Sequence of chain 1.A:
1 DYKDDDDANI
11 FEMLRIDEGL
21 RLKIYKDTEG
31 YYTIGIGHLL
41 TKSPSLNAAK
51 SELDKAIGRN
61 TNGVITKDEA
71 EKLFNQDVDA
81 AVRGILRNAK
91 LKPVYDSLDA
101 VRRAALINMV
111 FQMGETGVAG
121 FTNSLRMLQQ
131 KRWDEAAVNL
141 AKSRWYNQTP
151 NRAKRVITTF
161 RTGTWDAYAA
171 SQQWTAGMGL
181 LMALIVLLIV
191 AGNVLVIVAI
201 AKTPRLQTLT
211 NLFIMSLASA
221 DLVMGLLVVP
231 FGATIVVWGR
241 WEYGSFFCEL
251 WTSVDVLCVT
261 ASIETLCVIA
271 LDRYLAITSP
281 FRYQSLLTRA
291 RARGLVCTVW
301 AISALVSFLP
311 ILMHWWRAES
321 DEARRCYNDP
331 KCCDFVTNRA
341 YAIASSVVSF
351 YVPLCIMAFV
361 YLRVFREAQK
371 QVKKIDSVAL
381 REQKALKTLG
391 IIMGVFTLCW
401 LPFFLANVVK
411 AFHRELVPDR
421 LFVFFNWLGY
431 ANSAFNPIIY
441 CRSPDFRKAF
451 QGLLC

This small molecule binds to this protein.
Small molecule (SMILES): CCCCCCC=CCCCCCC(=O)OC[C@@H](O)CO

Binding-site contacts:
Ligand atom C08 contacts residue PHE424 of chain 1.A at 3.8 Å (hydrophobic).
Ligand atom C07 contacts residue TRP427 of chain 1.A at 3.9 Å (hydrophobic).
Ligand atom O19 contacts residue ARG420 of chain 1.A at 4.3 Å.
Ligand atom O19 contacts residue VAL423 of chain 1.A at 4.3 Å.
Ligand atom C09 contacts residue MET178 of chain 1.A at 4.4 Å (hydrophobic).
Ligand atom C13 contacts residue TRP174 of chain 1.A at 4.5 Å (hydrophobic).
Ligand atom C17 contacts residue VAL423 of chain 1.A at 4.2 Å (hydrophobic).
Ligand atom C12 contacts residue PHE424 of chain 1.A at 4.5 Å (hydrophobic).
Ligand atom C14 contacts residue TRP174 of chain 1.A at 3.9 Å (hydrophobic).
Ligand atom O19 contacts residue ASP419 of chain 1.A at 4.1 Å.
Ligand atom C17 contacts residue ARG420 of chain 1.A at 4.5 Å.
Ligand atom O21 contacts residue VAL423 of chain 1.A at 4.5 Å.
Ligand atom C10 contacts residue MET178 of chain 1.A at 4.4 Å (hydrophobic).
Ligand atom C13 contacts residue VAL236 of chain 1.A at 3.6 Å (hydrophobic).
Ligand atom C13 contacts residue VAL423 of chain 1.A at 3.7 Å (hydrophobic).
Ligand atom C18 contacts residue ASP419 of chain 1.A at 4.4 Å.
Ligand atom O15 contacts residue ARG420 of chain 1.A at 4.0 Å.
Ligand atom C09 contacts residue PHE424 of chain 1.A at 4.4 Å (hydrophobic).
Ligand atom C14 contacts residue VAL236 of chain 1.A at 4.2 Å (hydrophobic).
Ligand atom C10 contacts residue TRP427 of chain 1.A at 4.4 Å (hydrophobic).
Ligand atom C11 contacts residue MET182 of chain 1.A at 4.4 Å (hydrophobic).
Ligand atom O15 contacts residue TRP174 of chain 1.A at 4.5 Å.
Ligand atom C09 contacts residue TRP427 of chain 1.A at 3.8 Å (hydrophobic).
Ligand atom C11 contacts residue VAL236 of chain 1.A at 4.3 Å (hydrophobic).
Ligand atom O16 contacts residue VAL236 of chain 1.A at 4.3 Å.
Ligand atom O16 contacts residue VAL423 of chain 1.A at 3.8 Å.
Ligand atom C11 contacts residue MET178 of chain 1.A at 4.0 Å (hydrophobic).
Ligand atom C18 contacts residue VAL423 of chain 1.A at 3.7 Å (hydrophobic).
Ligand atom C11 contacts residue TRP427 of chain 1.A at 4.4 Å (hydrophobic).
Ligand atom C10 contacts residue PHE424 of chain 1.A at 3.6 Å (hydrophobic).
Ligand atom C14 contacts residue VAL423 of chain 1.A at 4.2 Å (hydrophobic).
Ligand atom C12 contacts residue VAL236 of chain 1.A at 4.5 Å (hydrophobic).
Ligand atom C08 contacts residue TRP427 of chain 1.A at 4.2 Å (hydrophobic).